The small molecule below binds the protein below.
Small molecule (SMILES): CC(=O)N[C@H]1[C@H](O)[C@H](O)[C@@H](O[C@@H]2[C@H](O)[C@H](O[C@@H]3[C@H](O)[C@@H](O[C@@H]4[C@H](O)[C@@H](O[C@@H]5[C@H](O)[C@H](O[C@@H]6[C@H](O)[C@@H](O)O[C@H](C)[C@H]6NC(C)=O)O[C@H](CO)[C@H]5O)O[C@H](C)[C@H]4NC(C)=O)O[C@H](C)[C@H]3NC(C)=O)O[C@H](CO)[C@H]2O)O[C@@H]1C

Sequence of chain 1.E:
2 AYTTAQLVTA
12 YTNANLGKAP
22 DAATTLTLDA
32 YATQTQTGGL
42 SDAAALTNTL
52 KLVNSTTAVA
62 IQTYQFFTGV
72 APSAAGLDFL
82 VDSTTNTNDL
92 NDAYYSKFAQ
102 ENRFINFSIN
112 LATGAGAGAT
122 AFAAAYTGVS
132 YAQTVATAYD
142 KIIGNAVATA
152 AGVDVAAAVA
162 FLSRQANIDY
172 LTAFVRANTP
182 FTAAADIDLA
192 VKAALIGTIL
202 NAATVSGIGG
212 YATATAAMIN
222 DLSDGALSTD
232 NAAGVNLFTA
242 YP

Binding-site contacts:
Ligand atom O3 contacts residue VAL154 of chain 1.E at 3.2 Å.
Ligand atom O7 contacts residue ALA159 of chain 1.E at 3.7 Å.
Ligand atom C2 contacts residue TYR171 of chain 1.E at 3.9 Å (hydrophobic).
Ligand atom C7 contacts residue ARG165 of chain 1.E at 3.3 Å.
Ligand atom C6 contacts residue ARG165 of chain 1.E at 3.5 Å.
Ligand atom O7 contacts residue VAL154 of chain 1.E at 3.5 Å.
Ligand atom C8 contacts residue ASN103 of chain 1.E at 3.3 Å.
Ligand atom C8 contacts residue TYR140 of chain 1.E at 3.9 Å (hydrophobic).
Ligand atom O7 contacts residue TYR140 of chain 1.E at 2.5 Å (h-bond).
Ligand atom O7 contacts residue LYS98 of chain 1.E at 3.7 Å.
Ligand atom C2 contacts residue GLU102 of chain 1.E at 3.6 Å.
Ligand atom O2 contacts residue ASN103 of chain 1.E at 3.7 Å.
Ligand atom C7 contacts residue TYR140 of chain 1.E at 3.5 Å (hydrophobic).
Ligand atom O2 contacts residue ASN103 of chain 1.E at 3.0 Å (h-bond).
Ligand atom C8 contacts residue SER207 of chain 1.E at 3.8 Å.
Ligand atom C8 contacts residue THR199 of chain 1.E at 3.7 Å.
Ligand atom C6 contacts residue LEU163 of chain 1.E at 3.8 Å (hydrophobic).
Ligand atom C3 contacts residue PHE162 of chain 1.E at 3.8 Å (hydrophobic).
Ligand atom C8 contacts residue LYS98 of chain 1.E at 3.3 Å.
Ligand atom C6 contacts residue ALA203 of chain 1.E at 3.8 Å (hydrophobic).
Ligand atom N4 contacts residue GLU102 of chain 1.E at 3.7 Å.
Ligand atom C7 contacts residue LYS98 of chain 1.E at 3.5 Å.
Ligand atom C6 contacts residue TYR171 of chain 1.E at 3.6 Å (hydrophobic).
Ligand atom N4 contacts residue ARG165 of chain 1.E at 3.9 Å.
Ligand atom C1 contacts residue GLU102 of chain 1.E at 3.4 Å.
Ligand atom C3 contacts residue GLU102 of chain 1.E at 3.4 Å.
Ligand atom O7 contacts residue PHE162 of chain 1.E at 3.6 Å.
Ligand atom C4 contacts residue ASN103 of chain 1.E at 3.9 Å.
Ligand atom C8 contacts residue ALA100 of chain 1.E at 3.6 Å (hydrophobic).
Ligand atom O2 contacts residue ASN202 of chain 1.E at 3.9 Å.
Ligand atom O2 contacts residue GLU102 of chain 1.E at 3.3 Å (salt-bridge).
Ligand atom C8 contacts residue ASN168 of chain 1.E at 3.5 Å.
Ligand atom O3 contacts residue GLU102 of chain 1.E at 3.8 Å.
Ligand atom C2 contacts residue TYR171 of chain 1.E at 3.9 Å (hydrophobic).
Ligand atom C8 contacts residue ARG165 of chain 1.E at 3.7 Å.
Ligand atom O2 contacts residue TYR171 of chain 1.E at 3.3 Å (h-bond).
Ligand atom O5 contacts residue PHE162 of chain 1.E at 3.6 Å.
Ligand atom C1 contacts residue PHE162 of chain 1.E at 3.7 Å (hydrophobic).
Ligand atom O7 contacts residue ARG165 of chain 1.E at 2.5 Å (salt-bridge).
Ligand atom O3 contacts residue ASN103 of chain 1.E at 3.6 Å.